Sequence of chain 1.E:
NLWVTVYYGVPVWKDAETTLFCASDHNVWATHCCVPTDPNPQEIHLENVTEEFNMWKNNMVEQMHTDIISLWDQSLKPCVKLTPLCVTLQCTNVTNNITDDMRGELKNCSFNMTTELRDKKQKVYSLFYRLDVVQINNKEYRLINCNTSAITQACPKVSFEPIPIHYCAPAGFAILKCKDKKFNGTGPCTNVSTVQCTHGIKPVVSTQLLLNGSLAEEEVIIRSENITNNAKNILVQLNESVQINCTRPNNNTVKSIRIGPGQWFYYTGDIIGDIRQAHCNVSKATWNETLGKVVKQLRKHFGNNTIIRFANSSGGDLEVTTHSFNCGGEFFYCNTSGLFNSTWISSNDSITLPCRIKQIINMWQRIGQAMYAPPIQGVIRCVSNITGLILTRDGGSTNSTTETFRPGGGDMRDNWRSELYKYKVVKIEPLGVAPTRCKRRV

This protein binds this small molecule.
Small molecule (SMILES): CC(=O)N[C@H]1[C@H](O[C@H]2[C@H](O)[C@@H](NC(C)=O)CO[C@@H]2CO)O[C@H](CO)[C@@H](O)[C@@H]1O

Binding-site contacts:
Ligand atom O5 contacts residue TYR167 of chain 1.E at 3.9 Å.
Ligand atom C8 contacts residue TYR167 of chain 1.E at 3.5 Å (hydrophobic).
Ligand atom O7 contacts residue ASN150 of chain 1.E at 3.5 Å (h-bond).
Ligand atom N2 contacts residue LEU169 of chain 1.E at 4.3 Å.
Ligand atom C8 contacts residue VAL136 of chain 1.E at 3.8 Å (hydrophobic).
Ligand atom C2 contacts residue ASN150 of chain 1.E at 2.5 Å.
Ligand atom C8 contacts residue ASP322 of chain 1.E at 3.5 Å.
Ligand atom C8 contacts residue LEU169 of chain 1.E at 3.8 Å (hydrophobic).
Ligand atom C3 contacts residue ASN150 of chain 1.E at 3.9 Å.
Ligand atom C5 contacts residue ASN150 of chain 1.E at 3.8 Å.
Ligand atom C7 contacts residue ASP322 of chain 1.E at 4.4 Å.
Ligand atom N2 contacts residue ASP322 of chain 1.E at 4.4 Å.
Ligand atom C6 contacts residue TYR167 of chain 1.E at 3.5 Å (hydrophobic).
Ligand atom N2 contacts residue ASN150 of chain 1.E at 2.9 Å (h-bond).
Ligand atom C7 contacts residue ASN150 of chain 1.E at 3.4 Å.
Ligand atom C4 contacts residue ASN150 of chain 1.E at 4.4 Å.
Ligand atom C7 contacts residue LEU169 of chain 1.E at 4.3 Å (hydrophobic).
Ligand atom C1 contacts residue ASN150 of chain 1.E at 1.5 Å.
Ligand atom C5 contacts residue TYR167 of chain 1.E at 3.8 Å (hydrophobic).
Ligand atom O5 contacts residue ASN150 of chain 1.E at 2.5 Å (h-bond).